A protein and the small-molecule ligand that binds it are described below.
Small molecule (SMILES): CC(=O)N[C@H]1[C@H](O[C@H]2[C@@H](O)[C@@H](CO)O[C@@H](O[C@H]3[C@H](O)[C@@H](O)[C@H](O)O[C@@H]3CO)[C@@H]2O)O[C@H](CO)[C@@H](O)[C@@H]1O[C@@H]1O[C@H](CO)[C@H](O)[C@H](O)[C@H]1O

Binding-site contacts:
Ligand atom O7 contacts residue ARG23 of chain 1.B at 3.0 Å (salt-bridge).
Ligand atom C3 contacts residue TRP252 of chain 1.B at 3.5 Å (hydrophobic).
Ligand atom O3 contacts residue ASP128 of chain 1.B at 2.7 Å (salt-bridge).
Ligand atom O2 contacts residue GLY289 of chain 1.B at 3.1 Å (h-bond).
Ligand atom C1 contacts residue SER59 of chain 1.B at 3.5 Å.
Ligand atom C8 contacts residue ASN180 of chain 1.B at 3.5 Å.
Ligand atom O4 contacts residue TRP252 of chain 1.B at 3.5 Å.
Ligand atom C6 contacts residue PRO25 of chain 1.B at 3.6 Å (hydrophobic).
Ligand atom C8 contacts residue GLY288 of chain 1.B at 3.6 Å.
Ligand atom O3 contacts residue SER290 of chain 1.B at 2.8 Å (h-bond).
Ligand atom C5 contacts residue SER59 of chain 1.B at 3.8 Å.
Ligand atom O4 contacts residue SER59 of chain 1.B at 2.9 Å (h-bond).
Ligand atom O6 contacts residue PRO25 of chain 1.B at 3.5 Å.
Ligand atom C5 contacts residue TRP231 of chain 1.B at 3.6 Å (hydrophobic).
Ligand atom C2 contacts residue SER290 of chain 1.B at 3.8 Å.
Ligand atom O3 contacts residue GLY289 of chain 1.B at 3.2 Å (h-bond).
Ligand atom C5 contacts residue TRP231 of chain 1.B at 3.5 Å (hydrophobic).
Ligand atom C2 contacts residue SER59 of chain 1.B at 3.4 Å.
Ligand atom O3 contacts residue ALA58 of chain 1.B at 3.6 Å.
Ligand atom O3 contacts residue ARG23 of chain 1.B at 3.1 Å (salt-bridge).
Ligand atom C6 contacts residue TRP231 of chain 1.B at 3.7 Å (hydrophobic).
Ligand atom C3 contacts residue GLU177 of chain 1.B at 3.2 Å.
Ligand atom C4 contacts residue ASN375 of chain 1.B at 3.5 Å.
Ligand atom O4 contacts residue SER59 of chain 1.B at 3.5 Å (h-bond).
Ligand atom O5 contacts residue ALA58 of chain 1.B at 3.6 Å.
Ligand atom O5 contacts residue ALA372 of chain 1.B at 3.4 Å.
Ligand atom C6 contacts residue ALA372 of chain 1.B at 3.7 Å (hydrophobic).
Ligand atom O4 contacts residue GLN79 of chain 1.B at 3.0 Å (h-bond).
Ligand atom O2 contacts residue ASN180 of chain 1.B at 2.7 Å (h-bond).
Ligand atom C6 contacts residue TRP231 of chain 1.B at 3.5 Å (hydrophobic).
Ligand atom C4 contacts residue LEU323 of chain 1.B at 3.6 Å (hydrophobic).
Ligand atom O4 contacts residue LEU24 of chain 1.B at 3.6 Å.
Ligand atom O6 contacts residue SER368 of chain 1.B at 3.0 Å (h-bond).
Ligand atom O5 contacts residue SER59 of chain 1.B at 3.5 Å (h-bond).
Ligand atom C4 contacts residue ASP128 of chain 1.B at 3.6 Å.
Ligand atom O2 contacts residue GLY288 of chain 1.B at 3.2 Å.
Ligand atom O4 contacts residue ALA58 of chain 1.B at 3.4 Å (h-bond).
Ligand atom O3 contacts residue ASN375 of chain 1.B at 3.4 Å (h-bond).
Ligand atom C3 contacts residue ASP128 of chain 1.B at 3.3 Å.
Ligand atom C2 contacts residue ALA58 of chain 1.B at 3.7 Å (hydrophobic).

Sequence of chain 1.B:
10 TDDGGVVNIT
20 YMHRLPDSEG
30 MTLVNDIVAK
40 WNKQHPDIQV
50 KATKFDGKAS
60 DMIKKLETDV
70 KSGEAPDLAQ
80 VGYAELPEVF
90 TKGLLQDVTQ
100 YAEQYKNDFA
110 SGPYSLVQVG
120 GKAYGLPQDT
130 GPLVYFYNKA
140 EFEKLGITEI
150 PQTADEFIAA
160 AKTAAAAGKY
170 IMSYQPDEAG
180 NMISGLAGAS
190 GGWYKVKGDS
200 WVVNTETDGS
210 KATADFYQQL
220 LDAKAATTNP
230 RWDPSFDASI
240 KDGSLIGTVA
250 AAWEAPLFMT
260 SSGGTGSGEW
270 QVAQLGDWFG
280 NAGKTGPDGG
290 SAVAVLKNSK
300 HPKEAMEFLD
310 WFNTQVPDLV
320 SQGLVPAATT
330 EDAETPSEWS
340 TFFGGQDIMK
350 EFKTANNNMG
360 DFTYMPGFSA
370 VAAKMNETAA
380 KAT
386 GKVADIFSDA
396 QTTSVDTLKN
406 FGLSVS